A small-molecule ligand and the protein it binds are described below.
Small molecule (SMILES): CC(=O)N[C@@H]1[C@@H](O)[C@H](O)[C@@H](CO)O[C@H]1O

Sequence of chain 3.A:
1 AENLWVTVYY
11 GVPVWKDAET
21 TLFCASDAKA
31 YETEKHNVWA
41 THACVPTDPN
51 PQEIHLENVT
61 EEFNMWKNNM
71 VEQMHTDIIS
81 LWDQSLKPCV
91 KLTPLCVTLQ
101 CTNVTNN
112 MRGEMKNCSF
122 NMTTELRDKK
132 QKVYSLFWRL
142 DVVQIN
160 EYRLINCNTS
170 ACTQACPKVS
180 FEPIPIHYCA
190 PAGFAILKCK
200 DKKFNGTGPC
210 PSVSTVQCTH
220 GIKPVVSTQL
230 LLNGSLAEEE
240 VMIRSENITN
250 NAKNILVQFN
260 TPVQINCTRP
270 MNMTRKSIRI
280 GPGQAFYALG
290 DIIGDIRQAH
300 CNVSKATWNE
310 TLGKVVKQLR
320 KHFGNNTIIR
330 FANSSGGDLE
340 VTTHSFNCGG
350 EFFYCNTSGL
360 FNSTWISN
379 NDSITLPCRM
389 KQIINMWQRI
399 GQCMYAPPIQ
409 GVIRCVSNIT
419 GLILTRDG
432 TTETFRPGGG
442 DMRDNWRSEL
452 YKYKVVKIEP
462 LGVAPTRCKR

Binding-site contacts:
Ligand atom C1 contacts residue ASN103 of chain 3.A at 1.4 Å.
Ligand atom C7 contacts residue ASN103 of chain 3.A at 3.7 Å.
Ligand atom C7 contacts residue THR102 of chain 3.A at 4.2 Å.
Ligand atom C5 contacts residue ASN103 of chain 3.A at 3.7 Å.
Ligand atom O5 contacts residue ARG140 of chain 3.A at 4.2 Å.
Ligand atom O5 contacts residue GLY114 of chain 3.A at 3.9 Å.
Ligand atom O7 contacts residue ASN103 of chain 3.A at 3.9 Å.
Ligand atom O5 contacts residue LYS117 of chain 3.A at 4.3 Å.
Ligand atom O6 contacts residue GLY114 of chain 3.A at 4.3 Å.
Ligand atom C8 contacts residue THR102 of chain 3.A at 3.6 Å.
Ligand atom C3 contacts residue ASN103 of chain 3.A at 3.8 Å.
Ligand atom O7 contacts residue THR102 of chain 3.A at 4.4 Å.
Ligand atom C1 contacts residue LYS117 of chain 3.A at 3.4 Å.
Ligand atom O5 contacts residue ASN103 of chain 3.A at 2.4 Å (h-bond).
Ligand atom C5 contacts residue GLY114 of chain 3.A at 4.4 Å.
Ligand atom C2 contacts residue LYS117 of chain 3.A at 4.4 Å.
Ligand atom C8 contacts residue CYS101 of chain 3.A at 3.5 Å (hydrophobic).
Ligand atom C6 contacts residue GLY114 of chain 3.A at 3.6 Å.
Ligand atom C1 contacts residue ARG140 of chain 3.A at 4.3 Å.
Ligand atom N2 contacts residue LYS117 of chain 3.A at 4.2 Å.
Ligand atom C4 contacts residue ASN103 of chain 3.A at 4.2 Å.
Ligand atom C5 contacts residue ARG140 of chain 3.A at 4.4 Å.
Ligand atom C2 contacts residue ASN103 of chain 3.A at 2.5 Å.
Ligand atom C8 contacts residue ASN103 of chain 3.A at 4.3 Å.
Ligand atom N2 contacts residue ASN103 of chain 3.A at 2.9 Å (h-bond).